Binding-site contacts:
Ligand atom CD contacts residue MYR1 of chain 1.L at 3.4 Å.
Ligand atom CA contacts residue TYR188 of chain 1.C at 3.4 Å (hydrophobic).
Ligand atom CG1 contacts residue ASN365 of chain 1.C at 3.2 Å.
Ligand atom CG contacts residue THR174 of chain 1.C at 3.5 Å.
Ligand atom NZ contacts residue MYR1 of chain 1.L at 1.3 Å.
Ligand atom OG contacts residue ASP363 of chain 1.C at 3.5 Å (salt-bridge).
Ligand atom CD1 contacts residue PHE80 of chain 1.C at 3.2 Å (hydrophobic).
Ligand atom CA contacts residue ILE361 of chain 1.C at 3.5 Å (hydrophobic).
Ligand atom N contacts residue ILE361 of chain 1.C at 2.7 Å (h-bond).
Ligand atom CG2 contacts residue GLY176 of chain 1.C at 3.3 Å.
Ligand atom CB contacts residue ILE361 of chain 1.C at 3.2 Å (hydrophobic).
Ligand atom O contacts residue HIS190 of chain 1.C at 3.3 Å (h-bond).
Ligand atom O contacts residue GLY362 of chain 1.C at 2.9 Å.
Ligand atom NZ contacts residue ASP75 of chain 1.C at 3.1 Å (salt-bridge).
Ligand atom CD1 contacts residue ARG81 of chain 1.C at 3.5 Å.
Ligand atom O contacts residue ASP363 of chain 1.C at 3.2 Å (salt-bridge).
Ligand atom OG contacts residue GLY364 of chain 1.C at 3.3 Å (h-bond).
Ligand atom C contacts residue HIS190 of chain 1.C at 3.5 Å.
Ligand atom O contacts residue ASP75 of chain 1.C at 3.1 Å.
Ligand atom O contacts residue TYR188 of chain 1.C at 3.1 Å (h-bond).
Ligand atom NZ contacts residue THR174 of chain 1.C at 3.2 Å (h-bond).
Ligand atom CD contacts residue TYR72 of chain 1.C at 2.9 Å (hydrophobic).
Ligand atom CA contacts residue PHE203 of chain 1.C at 3.5 Å (hydrophobic).
Ligand atom CE contacts residue ASP75 of chain 1.C at 3.3 Å.
Ligand atom CG2 contacts residue ASN365 of chain 1.C at 3.1 Å.
Ligand atom CB contacts residue PHE203 of chain 1.C at 3.3 Å (hydrophobic).
Ligand atom N contacts residue PHE203 of chain 1.C at 3.3 Å (h-bond).
Ligand atom CE contacts residue MYR1 of chain 1.L at 2.4 Å.
Ligand atom CB contacts residue GLY362 of chain 1.C at 3.5 Å.
Ligand atom CG1 contacts residue SER204 of chain 1.C at 2.9 Å.
Ligand atom O contacts residue VAL73 of chain 1.C at 3.2 Å.
Ligand atom CB contacts residue ASN365 of chain 1.C at 3.5 Å.
Ligand atom NZ contacts residue ASP77 of chain 1.C at 3.4 Å (salt-bridge).
Ligand atom OG contacts residue HIS190 of chain 1.C at 3.0 Å (h-bond).
Ligand atom NZ contacts residue ASP363 of chain 1.C at 2.8 Å (salt-bridge).
Ligand atom CE contacts residue ASP77 of chain 1.C at 3.1 Å.
Ligand atom O contacts residue HIS190 of chain 1.C at 3.5 Å.
Ligand atom NZ contacts residue ASP76 of chain 1.C at 3.4 Å.
Ligand atom O contacts residue PHE203 of chain 1.C at 3.5 Å.
Ligand atom CG2 contacts residue LEU366 of chain 1.C at 3.5 Å (hydrophobic).

This protein binds this small molecule.
Small molecule (SMILES): CC[C@H](C)[C@H](NC(=O)[C@H](CCCC[NH3+])NC(=O)[C@H](CO)NC(=O)[C@H](CC(C)C)NC(=O)[C@@H](NC(=O)[C@H](CCCCN)NC(C)=O)C(C)C)C(=O)N[C@H](C=O)Cc1ccccc1

Sequence of chain 1.C:
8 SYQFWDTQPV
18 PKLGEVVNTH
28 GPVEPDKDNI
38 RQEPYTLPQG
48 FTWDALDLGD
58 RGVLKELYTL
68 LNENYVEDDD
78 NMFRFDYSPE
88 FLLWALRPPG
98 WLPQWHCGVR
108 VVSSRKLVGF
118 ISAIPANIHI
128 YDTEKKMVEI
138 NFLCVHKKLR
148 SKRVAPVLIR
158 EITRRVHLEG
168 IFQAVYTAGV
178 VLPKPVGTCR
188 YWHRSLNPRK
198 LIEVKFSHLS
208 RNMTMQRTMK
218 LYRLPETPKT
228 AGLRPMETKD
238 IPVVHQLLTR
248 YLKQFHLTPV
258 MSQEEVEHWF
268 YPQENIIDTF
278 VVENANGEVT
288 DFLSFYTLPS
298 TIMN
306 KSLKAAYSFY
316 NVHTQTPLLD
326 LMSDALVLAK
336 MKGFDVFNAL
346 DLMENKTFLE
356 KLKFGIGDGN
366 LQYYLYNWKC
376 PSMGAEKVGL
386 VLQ